A protein and the small-molecule ligand that binds it are described below.
Small molecule (SMILES): O=[N+]([O-])c1ccc(O[C@@H]2O[C@H](CO)[C@@H](O)[C@H](O)[C@H]2F)c([N+](=O)[O-])c1

Sequence of chain 8.A:
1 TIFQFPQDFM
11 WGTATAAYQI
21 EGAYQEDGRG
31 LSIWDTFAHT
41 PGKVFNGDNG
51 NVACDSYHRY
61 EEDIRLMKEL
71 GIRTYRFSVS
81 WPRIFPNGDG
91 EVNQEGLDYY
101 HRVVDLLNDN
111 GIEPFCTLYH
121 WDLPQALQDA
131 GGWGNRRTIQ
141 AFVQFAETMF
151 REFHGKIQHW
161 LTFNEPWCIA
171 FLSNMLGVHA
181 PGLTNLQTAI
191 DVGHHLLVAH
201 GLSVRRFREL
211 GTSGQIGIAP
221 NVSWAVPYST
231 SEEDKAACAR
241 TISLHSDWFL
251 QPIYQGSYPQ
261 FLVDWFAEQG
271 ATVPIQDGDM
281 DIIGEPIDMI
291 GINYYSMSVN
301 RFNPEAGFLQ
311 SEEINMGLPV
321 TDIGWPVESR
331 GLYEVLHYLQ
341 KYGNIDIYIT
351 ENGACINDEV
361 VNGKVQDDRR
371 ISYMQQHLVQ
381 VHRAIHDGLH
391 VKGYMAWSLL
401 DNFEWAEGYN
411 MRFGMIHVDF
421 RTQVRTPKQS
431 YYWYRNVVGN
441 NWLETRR

Binding-site contacts:
Ligand atom C6 contacts residue ARG136 of chain 8.A at 3.3 Å.
Ligand atom C13 contacts residue GLN140 of chain 8.A at 4.0 Å.
Ligand atom C15 contacts residue GLN140 of chain 8.A at 3.4 Å.
Ligand atom O1 contacts residue GLN140 of chain 8.A at 4.2 Å.
Ligand atom O4 contacts residue ARG136 of chain 8.A at 2.8 Å (salt-bridge).
Ligand atom O3 contacts residue ARG136 of chain 8.A at 2.8 Å (salt-bridge).
Ligand atom O3 contacts residue LEU202 of chain 8.A at 4.4 Å.
Ligand atom O6 contacts residue ARG136 of chain 8.A at 4.1 Å.
Ligand atom O22 contacts residue GLN140 of chain 8.A at 4.0 Å.
Ligand atom O1 contacts residue LEU202 of chain 8.A at 4.3 Å.
Ligand atom C14 contacts residue GLN140 of chain 8.A at 3.5 Å.
Ligand atom O6 contacts residue ARG137 of chain 8.A at 3.8 Å.
Ligand atom C5 contacts residue ARG136 of chain 8.A at 4.3 Å.
Ligand atom O11 contacts residue GLN140 of chain 8.A at 4.2 Å.
Ligand atom O5 contacts residue GLN140 of chain 8.A at 3.6 Å.
Ligand atom C4 contacts residue ARG136 of chain 8.A at 3.9 Å.
Ligand atom O21 contacts residue GLN140 of chain 8.A at 4.0 Å.
Ligand atom O11 contacts residue VAL143 of chain 8.A at 3.6 Å.
Ligand atom F contacts residue LEU202 of chain 8.A at 3.5 Å.
Ligand atom C11 contacts residue GLN140 of chain 8.A at 3.9 Å.
Ligand atom C3 contacts residue ARG136 of chain 8.A at 3.9 Å.
Ligand atom C5 contacts residue GLN140 of chain 8.A at 4.5 Å.
Ligand atom O3 contacts residue VAL198 of chain 8.A at 4.1 Å.
Ligand atom O12 contacts residue VAL143 of chain 8.A at 3.5 Å.
Ligand atom C12 contacts residue GLN140 of chain 8.A at 3.9 Å.
Ligand atom C6 contacts residue ARG137 of chain 8.A at 4.0 Å.
Ligand atom C2 contacts residue LEU202 of chain 8.A at 3.6 Å (hydrophobic).
Ligand atom N1 contacts residue VAL143 of chain 8.A at 4.0 Å.
Ligand atom C16 contacts residue GLN140 of chain 8.A at 3.6 Å.
Ligand atom C6 contacts residue GLN140 of chain 8.A at 4.0 Å.
Ligand atom N2 contacts residue GLN140 of chain 8.A at 3.7 Å.
Ligand atom O6 contacts residue GLN140 of chain 8.A at 2.9 Å (h-bond).
Ligand atom O11 contacts residue LEU202 of chain 8.A at 3.6 Å.